A small-molecule ligand and the protein it binds are described below.
Small molecule (SMILES): c1ccc2c(-c3cnn4cc(-c5ccc(N6CCNCC6)cc5)cnc34)ccnc2c1

Sequence of chain 1.D:
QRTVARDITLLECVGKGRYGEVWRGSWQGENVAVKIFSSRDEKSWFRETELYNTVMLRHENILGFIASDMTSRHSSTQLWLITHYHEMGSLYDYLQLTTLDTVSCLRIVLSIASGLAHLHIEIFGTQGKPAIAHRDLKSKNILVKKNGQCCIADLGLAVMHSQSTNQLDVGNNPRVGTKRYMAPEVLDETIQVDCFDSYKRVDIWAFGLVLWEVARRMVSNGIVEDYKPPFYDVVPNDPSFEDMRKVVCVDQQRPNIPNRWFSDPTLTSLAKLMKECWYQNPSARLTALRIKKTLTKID

Binding-site contacts:
Ligand atom CAX contacts residue GLY91 of chain 1.D at 3.9 Å.
Ligand atom CAB contacts residue LYS142 of chain 1.D at 3.5 Å.
Ligand atom NAS contacts residue VAL24 of chain 1.D at 3.7 Å.
Ligand atom CAZ contacts residue ALA35 of chain 1.D at 3.8 Å (hydrophobic).
Ligand atom CAF contacts residue HIS88 of chain 1.D at 3.5 Å.
Ligand atom NAT contacts residue TYR87 of chain 1.D at 3.9 Å.
Ligand atom NAR contacts residue LYS37 of chain 1.D at 3.8 Å.
Ligand atom CAF contacts residue TYR87 of chain 1.D at 3.4 Å (hydrophobic).
Ligand atom NBE contacts residue LEU145 of chain 1.D at 3.7 Å.
Ligand atom CAC contacts residue LEU65 of chain 1.D at 3.7 Å (hydrophobic).
Ligand atom CAK contacts residue VAL16 of chain 1.D at 3.6 Å (hydrophobic).
Ligand atom CAJ contacts residue LEU145 of chain 1.D at 3.6 Å (hydrophobic).
Ligand atom CAD contacts residue ALA35 of chain 1.D at 3.8 Å (hydrophobic).
Ligand atom CAI contacts residue ALA155 of chain 1.D at 3.9 Å (hydrophobic).
Ligand atom CAV contacts residue VAL16 of chain 1.D at 3.8 Å (hydrophobic).
Ligand atom CAH contacts residue GLU89 of chain 1.D at 3.5 Å.
Ligand atom CAE contacts residue GLY91 of chain 1.D at 3.6 Å.
Ligand atom CAM contacts residue HIS88 of chain 1.D at 3.3 Å.
Ligand atom CAC contacts residue THR85 of chain 1.D at 3.9 Å.
Ligand atom CAF contacts residue GLY91 of chain 1.D at 3.6 Å.
Ligand atom CAH contacts residue TYR87 of chain 1.D at 3.7 Å (hydrophobic).
Ligand atom CAL contacts residue ALA35 of chain 1.D at 3.4 Å (hydrophobic).
Ligand atom NAT contacts residue ALA35 of chain 1.D at 3.8 Å.
Ligand atom CAW contacts residue VAL16 of chain 1.D at 3.7 Å (hydrophobic).
Ligand atom CAE contacts residue ASP95 of chain 1.D at 3.7 Å.
Ligand atom CAH contacts residue GLY91 of chain 1.D at 3.8 Å.
Ligand atom CAG contacts residue GLY91 of chain 1.D at 3.8 Å.
Ligand atom CAL contacts residue HIS86 of chain 1.D at 3.5 Å.
Ligand atom CAV contacts residue GLY91 of chain 1.D at 3.6 Å.
Ligand atom CAA contacts residue ASN143 of chain 1.D at 3.5 Å.
Ligand atom NAT contacts residue HIS88 of chain 1.D at 3.3 Å (h-bond).
Ligand atom CAM contacts residue TYR87 of chain 1.D at 3.8 Å (hydrophobic).
Ligand atom CBC contacts residue LEU145 of chain 1.D at 3.8 Å (hydrophobic).
Ligand atom NAT contacts residue HIS86 of chain 1.D at 3.8 Å.
Ligand atom CAG contacts residue ASP95 of chain 1.D at 3.5 Å.
Ligand atom CAN contacts residue GLU89 of chain 1.D at 3.8 Å.
Ligand atom CAD contacts residue THR85 of chain 1.D at 3.3 Å.
Ligand atom CAP contacts residue GLU89 of chain 1.D at 3.4 Å.
Ligand atom CAD contacts residue LEU65 of chain 1.D at 3.6 Å (hydrophobic).
Ligand atom CAL contacts residue THR85 of chain 1.D at 3.9 Å.